This protein binds this small molecule.
Small molecule (SMILES): Nc1ccn([C@H]2C[C@H](O[P](=O)(O)OC[C@H]3O[C@@H](n4cnc5c(=O)nc(N)[nH]c54)C[C@@H]3O)[C@@H](CO[P](=O)(O)O[C@H]3C[C@H](n4cnc5c(N)ncnc54)O[C@@H]3COP(=O)=O)O2)c(=O)n1

Sequence of chain 1.C:
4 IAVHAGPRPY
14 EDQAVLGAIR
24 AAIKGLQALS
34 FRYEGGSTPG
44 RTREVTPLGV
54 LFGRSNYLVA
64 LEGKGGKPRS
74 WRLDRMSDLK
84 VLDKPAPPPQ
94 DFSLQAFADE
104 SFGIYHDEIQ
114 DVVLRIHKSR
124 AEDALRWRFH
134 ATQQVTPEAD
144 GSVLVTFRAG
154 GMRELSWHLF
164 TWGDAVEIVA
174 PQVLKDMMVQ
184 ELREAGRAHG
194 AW

Binding-site contacts:
Ligand atom O2 contacts residue HIS109 of chain 1.C at 2.8 Å (h-bond).
Ligand atom N1 contacts residue LYS70 of chain 1.C at 3.6 Å (salt-bridge).
Ligand atom O2 contacts residue TYR108 of chain 1.C at 3.5 Å.
Ligand atom O5' contacts residue ARG46 of chain 1.C at 3.4 Å (salt-bridge).
Ligand atom N1 contacts residue TYR108 of chain 1.C at 3.4 Å.
Ligand atom OP1 contacts residue TYR36 of chain 1.C at 3.3 Å (h-bond).
Ligand atom P contacts residue SER40 of chain 1.C at 3.5 Å.
Ligand atom O6 contacts residue TYR108 of chain 1.C at 3.5 Å.
Ligand atom N7 contacts residue ARG72 of chain 1.C at 3.4 Å.
Ligand atom N3 contacts residue TYR108 of chain 1.C at 3.4 Å.
Ligand atom O3' contacts residue TYR60 of chain 1.C at 3.3 Å.
Ligand atom C1' contacts residue SER73 of chain 1.C at 3.6 Å.
Ligand atom OP1 contacts residue ARG75 of chain 1.C at 3.2 Å (salt-bridge).
Ligand atom C5' contacts residue TRP74 of chain 1.C at 3.4 Å (hydrophobic).
Ligand atom C8 contacts residue ARG72 of chain 1.C at 3.6 Å.
Ligand atom O4' contacts residue GLU157 of chain 1.C at 3.7 Å.
Ligand atom N1 contacts residue ARG156 of chain 1.C at 3.7 Å.
Ligand atom C2' contacts residue TRP160 of chain 1.C at 3.5 Å (hydrophobic).
Ligand atom OP1 contacts residue SER40 of chain 1.C at 2.5 Å (h-bond).
Ligand atom O2 contacts residue ILE107 of chain 1.C at 3.6 Å.
Ligand atom N6 contacts residue LYS70 of chain 1.C at 3.0 Å.
Ligand atom N9 contacts residue TYR108 of chain 1.C at 3.6 Å.
Ligand atom C2 contacts residue TYR108 of chain 1.C at 3.6 Å (hydrophobic).
Ligand atom C5 contacts residue TYR108 of chain 1.C at 3.3 Å (hydrophobic).
Ligand atom C5' contacts residue ARG46 of chain 1.C at 3.7 Å.
Ligand atom OP1 contacts residue TYR60 of chain 1.C at 2.9 Å (h-bond).
Ligand atom N2 contacts residue ASP110 of chain 1.C at 3.5 Å (salt-bridge).
Ligand atom P contacts residue ARG46 of chain 1.C at 3.0 Å.
Ligand atom O3' contacts residue TYR36 of chain 1.C at 3.6 Å.
Ligand atom C5' contacts residue SER73 of chain 1.C at 3.5 Å.
Ligand atom C5' contacts residue TYR60 of chain 1.C at 3.2 Å (hydrophobic).
Ligand atom N3 contacts residue SER73 of chain 1.C at 3.6 Å.
Ligand atom C2 contacts residue HIS109 of chain 1.C at 3.6 Å.
Ligand atom OP1 contacts residue THR41 of chain 1.C at 3.6 Å.
Ligand atom OP1 contacts residue ARG46 of chain 1.C at 3.5 Å (salt-bridge).
Ligand atom C4 contacts residue TYR108 of chain 1.C at 3.2 Å (hydrophobic).
Ligand atom OP1 contacts residue GLY39 of chain 1.C at 3.4 Å.
Ligand atom OP2 contacts residue SER40 of chain 1.C at 2.8 Å (h-bond).
Ligand atom C6 contacts residue TYR108 of chain 1.C at 3.2 Å (hydrophobic).
Ligand atom C5 contacts residue ARG72 of chain 1.C at 3.6 Å.